Sequence of chain 1.A:
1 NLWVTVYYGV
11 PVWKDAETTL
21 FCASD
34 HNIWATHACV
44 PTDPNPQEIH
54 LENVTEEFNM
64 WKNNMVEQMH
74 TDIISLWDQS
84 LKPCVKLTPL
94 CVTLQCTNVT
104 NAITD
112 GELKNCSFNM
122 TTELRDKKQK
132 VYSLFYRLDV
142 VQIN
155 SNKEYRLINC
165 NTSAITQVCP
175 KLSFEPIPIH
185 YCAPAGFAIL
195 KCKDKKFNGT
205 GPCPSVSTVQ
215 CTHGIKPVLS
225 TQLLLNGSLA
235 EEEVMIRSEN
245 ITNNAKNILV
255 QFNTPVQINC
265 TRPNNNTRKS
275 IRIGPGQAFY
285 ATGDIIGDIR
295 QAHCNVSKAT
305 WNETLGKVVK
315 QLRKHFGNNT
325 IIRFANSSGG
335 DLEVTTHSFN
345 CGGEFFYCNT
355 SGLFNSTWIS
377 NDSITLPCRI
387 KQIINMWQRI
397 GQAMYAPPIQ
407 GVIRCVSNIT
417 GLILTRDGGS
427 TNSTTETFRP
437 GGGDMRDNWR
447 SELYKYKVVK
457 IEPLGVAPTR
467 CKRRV

Binding-site contacts:
Ligand atom O6 contacts residue VAL412 of chain 1.A at 3.8 Å.
Ligand atom O6 contacts residue ASN414 of chain 1.A at 4.4 Å.
Ligand atom C8 contacts residue LEU233 of chain 1.A at 4.4 Å (hydrophobic).
Ligand atom O5 contacts residue ASN414 of chain 1.A at 2.2 Å (h-bond).
Ligand atom N2 contacts residue ASN414 of chain 1.A at 3.1 Å (h-bond).
Ligand atom O7 contacts residue PRO259 of chain 1.A at 3.3 Å.
Ligand atom C6 contacts residue ASN230 of chain 1.A at 4.3 Å.
Ligand atom C4 contacts residue ASN414 of chain 1.A at 4.1 Å.
Ligand atom C1 contacts residue ASN414 of chain 1.A at 1.4 Å.
Ligand atom N2 contacts residue PRO259 of chain 1.A at 3.8 Å.
Ligand atom C7 contacts residue ASN414 of chain 1.A at 4.0 Å.
Ligand atom C2 contacts residue ASN414 of chain 1.A at 2.5 Å.
Ligand atom C5 contacts residue ASN414 of chain 1.A at 3.6 Å.
Ligand atom O5 contacts residue ASN230 of chain 1.A at 4.3 Å.
Ligand atom C3 contacts residue ASN414 of chain 1.A at 3.8 Å.
Ligand atom C7 contacts residue PRO259 of chain 1.A at 3.8 Å (hydrophobic).
Ligand atom O6 contacts residue SER413 of chain 1.A at 4.5 Å.
Ligand atom C6 contacts residue NAG1 of chain 1.P at 3.7 Å.
Ligand atom O6 contacts residue NAG1 of chain 1.P at 3.9 Å.

This small molecule binds to this protein.
Small molecule (SMILES): CC(=O)N[C@@H]1[C@@H](O)[C@H](O)[C@@H](CO)O[C@H]1O